The protein below binds the small molecule below.
Small molecule (SMILES): O=C(O)CO

Binding-site contacts:
Ligand atom O2 contacts residue LEU272 of chain 1.A at 4.4 Å.
Ligand atom O2 contacts residue VAL291 of chain 1.A at 3.5 Å.
Ligand atom OXT contacts residue THR290 of chain 1.A at 4.4 Å.
Ligand atom CA contacts residue ASN276 of chain 1.A at 3.5 Å.
Ligand atom O contacts residue VAL292 of chain 1.A at 4.4 Å.
Ligand atom O2 contacts residue ASN276 of chain 1.A at 2.7 Å (h-bond).
Ligand atom CA contacts residue VAL292 of chain 1.A at 4.0 Å (hydrophobic).
Ligand atom C contacts residue THR290 of chain 1.A at 4.4 Å.
Ligand atom O contacts residue ASN276 of chain 1.A at 4.3 Å.
Ligand atom C contacts residue ASN276 of chain 1.A at 4.5 Å.
Ligand atom O2 contacts residue THR290 of chain 1.A at 4.1 Å.
Ligand atom CA contacts residue THR290 of chain 1.A at 4.0 Å.
Ligand atom C contacts residue VAL292 of chain 1.A at 3.8 Å (hydrophobic).
Ligand atom CA contacts residue VAL291 of chain 1.A at 4.3 Å (hydrophobic).
Ligand atom O2 contacts residue VAL292 of chain 1.A at 2.9 Å (h-bond).
Ligand atom OXT contacts residue VAL292 of chain 1.A at 4.4 Å.
Ligand atom CA contacts residue LEU272 of chain 1.A at 4.0 Å (hydrophobic).

Sequence of chain 1.A:
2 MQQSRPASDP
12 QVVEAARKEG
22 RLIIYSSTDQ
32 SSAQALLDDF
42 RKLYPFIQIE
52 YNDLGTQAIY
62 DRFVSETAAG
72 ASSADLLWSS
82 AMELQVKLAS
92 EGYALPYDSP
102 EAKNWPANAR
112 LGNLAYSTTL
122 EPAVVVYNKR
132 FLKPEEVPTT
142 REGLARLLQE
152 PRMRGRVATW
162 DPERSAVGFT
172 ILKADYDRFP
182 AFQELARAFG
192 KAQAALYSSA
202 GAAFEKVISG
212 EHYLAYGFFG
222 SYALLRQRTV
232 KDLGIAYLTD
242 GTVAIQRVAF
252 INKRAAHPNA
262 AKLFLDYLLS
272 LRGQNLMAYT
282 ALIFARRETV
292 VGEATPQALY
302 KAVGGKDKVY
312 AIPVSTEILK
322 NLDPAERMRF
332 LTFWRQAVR